This protein binds this small molecule.
Small molecule (SMILES): CCC[C@H](Nc1nc(-c2ccc(NC(=O)NCC)c(OC)c2)ncc1C)c1cccnc1

Binding-site contacts:
Ligand atom C26 contacts residue THR351 of chain 1.B at 3.7 Å.
Ligand atom C13 contacts residue LEU253 of chain 1.B at 3.6 Å (hydrophobic).
Ligand atom N7 contacts residue VAL236 of chain 1.B at 2.8 Å (h-bond).
Ligand atom C6 contacts residue LEU253 of chain 1.B at 3.8 Å (hydrophobic).
Ligand atom C22 contacts residue THR179 of chain 1.A at 3.7 Å.
Ligand atom C16 contacts residue LYS252 of chain 1.B at 3.5 Å.
Ligand atom C3 contacts residue LEU253 of chain 1.B at 3.7 Å (hydrophobic).
Ligand atom C2 contacts residue ASP249 of chain 1.B at 3.4 Å.
Ligand atom N9 contacts residue LEU253 of chain 1.B at 3.1 Å.
Ligand atom C31 contacts residue VAL313 of chain 1.B at 3.6 Å (hydrophobic).
Ligand atom N7 contacts residue LEU240 of chain 1.B at 3.8 Å.
Ligand atom C13 contacts residue ILE316 of chain 1.B at 3.5 Å (hydrophobic).
Ligand atom O32 contacts residue THR237 of chain 1.B at 3.5 Å.
Ligand atom N15 contacts residue ASP249 of chain 1.B at 3.1 Å (salt-bridge).
Ligand atom C10 contacts residue LEU250 of chain 1.B at 3.5 Å (hydrophobic).
Ligand atom C11 contacts residue ASN165 of chain 1.B at 3.1 Å.
Ligand atom C11 contacts residue LEU240 of chain 1.B at 3.7 Å (hydrophobic).
Ligand atom C10 contacts residue ASN165 of chain 1.B at 3.1 Å.
Ligand atom C16 contacts residue ASP249 of chain 1.B at 3.8 Å.
Ligand atom C5 contacts residue LEU253 of chain 1.B at 3.7 Å (hydrophobic).
Ligand atom C10 contacts residue LEU253 of chain 1.B at 3.6 Å (hydrophobic).
Ligand atom C26 contacts residue ALA352 of chain 1.B at 3.6 Å (hydrophobic).
Ligand atom C10 contacts residue TYR200 of chain 1.B at 3.5 Å (hydrophobic).
Ligand atom C8 contacts residue VAL236 of chain 1.B at 3.2 Å (hydrophobic).
Ligand atom C10 contacts residue GLU198 of chain 1.B at 3.5 Å.
Ligand atom C31 contacts residue MET257 of chain 1.B at 3.8 Å (hydrophobic).
Ligand atom C11 contacts residue LEU250 of chain 1.B at 3.1 Å (hydrophobic).
Ligand atom N21 contacts residue THR179 of chain 1.A at 3.1 Å (h-bond).
Ligand atom C29 contacts residue THR179 of chain 1.A at 3.3 Å.
Ligand atom C8 contacts residue LEU240 of chain 1.B at 3.6 Å (hydrophobic).
Ligand atom C28 contacts residue ALA314 of chain 1.B at 3.5 Å (hydrophobic).
Ligand atom N27 contacts residue ALA314 of chain 1.B at 3.6 Å.
Ligand atom C20 contacts residue THR179 of chain 1.A at 3.5 Å.
Ligand atom N15 contacts residue ALA248 of chain 1.B at 3.5 Å.
Ligand atom C4 contacts residue LEU253 of chain 1.B at 3.7 Å (hydrophobic).
Ligand atom O32 contacts residue VAL236 of chain 1.B at 2.9 Å (h-bond).
Ligand atom C24 contacts residue LYS350 of chain 1.B at 3.6 Å.
Ligand atom O12 contacts residue VAL236 of chain 1.B at 3.3 Å (h-bond).
Ligand atom O12 contacts residue ILE316 of chain 1.B at 3.3 Å.
Ligand atom C1 contacts residue LEU240 of chain 1.B at 3.4 Å (hydrophobic).

Sequence of chain 1.B:
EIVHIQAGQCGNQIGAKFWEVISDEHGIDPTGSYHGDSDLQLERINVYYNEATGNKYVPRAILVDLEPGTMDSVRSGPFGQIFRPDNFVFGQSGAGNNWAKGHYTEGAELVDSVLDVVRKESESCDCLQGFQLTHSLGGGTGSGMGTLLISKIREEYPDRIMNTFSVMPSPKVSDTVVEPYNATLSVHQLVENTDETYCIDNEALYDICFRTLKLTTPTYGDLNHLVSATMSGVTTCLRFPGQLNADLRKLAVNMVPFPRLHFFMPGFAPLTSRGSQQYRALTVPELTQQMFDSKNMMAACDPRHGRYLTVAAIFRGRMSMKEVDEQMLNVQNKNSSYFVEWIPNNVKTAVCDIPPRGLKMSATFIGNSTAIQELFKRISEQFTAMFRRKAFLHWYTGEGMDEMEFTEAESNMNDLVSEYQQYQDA

Sequence of chain 1.A:
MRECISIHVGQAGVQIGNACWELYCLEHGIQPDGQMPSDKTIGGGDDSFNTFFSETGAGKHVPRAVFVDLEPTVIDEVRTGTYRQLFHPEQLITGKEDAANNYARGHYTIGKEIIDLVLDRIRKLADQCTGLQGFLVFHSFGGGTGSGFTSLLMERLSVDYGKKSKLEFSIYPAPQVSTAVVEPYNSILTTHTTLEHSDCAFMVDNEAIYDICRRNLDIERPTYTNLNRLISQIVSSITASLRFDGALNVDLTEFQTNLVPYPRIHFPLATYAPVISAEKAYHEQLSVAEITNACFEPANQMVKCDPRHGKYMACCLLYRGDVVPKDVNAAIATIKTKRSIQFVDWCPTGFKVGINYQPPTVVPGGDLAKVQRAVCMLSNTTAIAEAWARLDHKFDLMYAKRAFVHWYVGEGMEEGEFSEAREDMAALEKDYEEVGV